This small molecule binds to this protein.
Small molecule (SMILES): Nc1nc2c(ncn2[C@@H]2O[C@H](CO[P](=O)(O)O[P](=O)(O)OP(O)(O)=S)[C@@H](O)[C@H]2O)c(=O)[nH]1

Sequence of chain 1.D:
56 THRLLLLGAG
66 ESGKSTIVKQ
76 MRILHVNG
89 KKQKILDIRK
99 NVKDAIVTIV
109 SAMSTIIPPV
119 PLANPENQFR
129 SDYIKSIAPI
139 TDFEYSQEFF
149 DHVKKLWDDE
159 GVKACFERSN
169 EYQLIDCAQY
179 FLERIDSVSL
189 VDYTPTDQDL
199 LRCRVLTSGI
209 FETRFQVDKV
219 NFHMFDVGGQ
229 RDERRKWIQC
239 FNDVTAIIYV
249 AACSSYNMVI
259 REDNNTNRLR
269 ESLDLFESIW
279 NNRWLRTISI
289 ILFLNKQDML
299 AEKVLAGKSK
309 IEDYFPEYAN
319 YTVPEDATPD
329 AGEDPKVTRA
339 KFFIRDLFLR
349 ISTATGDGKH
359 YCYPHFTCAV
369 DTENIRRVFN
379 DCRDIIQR

Binding-site contacts:
Ligand atom O3' contacts residue ARG202 of chain 1.D at 3.4 Å.
Ligand atom C4 contacts residue VAL368 of chain 1.D at 3.5 Å (hydrophobic).
Ligand atom O6 contacts residue CYS366 of chain 1.D at 3.5 Å.
Ligand atom O3' contacts residue ARG200 of chain 1.D at 3.0 Å (salt-bridge).
Ligand atom PG contacts residue MG1 of chain 1.P at 3.2 Å.
Ligand atom N7 contacts residue ALA367 of chain 1.D at 3.6 Å.
Ligand atom O1A contacts residue GLY68 of chain 1.D at 3.4 Å.
Ligand atom O1A contacts residue THR71 of chain 1.D at 2.8 Å (h-bond).
Ligand atom S1G contacts residue LEU204 of chain 1.D at 3.6 Å.
Ligand atom O3A contacts residue GLU66 of chain 1.D at 3.5 Å.
Ligand atom C6 contacts residue ASP296 of chain 1.D at 3.5 Å.
Ligand atom O6 contacts residue ASP296 of chain 1.D at 3.5 Å (salt-bridge).
Ligand atom PB contacts residue GLY68 of chain 1.D at 3.6 Å.
Ligand atom O6 contacts residue ALA367 of chain 1.D at 3.1 Å (h-bond).
Ligand atom O3G contacts residue GLY227 of chain 1.D at 2.8 Å (h-bond).
Ligand atom O2B contacts residue SER70 of chain 1.D at 2.8 Å (h-bond).
Ligand atom PB contacts residue MG1 of chain 1.P at 3.3 Å.
Ligand atom O1B contacts residue LYS69 of chain 1.D at 3.0 Å (salt-bridge).
Ligand atom O3B contacts residue GLU66 of chain 1.D at 2.9 Å (salt-bridge).
Ligand atom O2' contacts residue ARG200 of chain 1.D at 3.2 Å.
Ligand atom N1 contacts residue VAL368 of chain 1.D at 3.5 Å.
Ligand atom N7 contacts residue ASN293 of chain 1.D at 3.2 Å (h-bond).
Ligand atom O2B contacts residue MG1 of chain 1.P at 2.2 Å.
Ligand atom O2G contacts residue THR205 of chain 1.D at 2.8 Å (h-bond).
Ligand atom N2 contacts residue ASP296 of chain 1.D at 2.9 Å (salt-bridge).
Ligand atom O1B contacts residue SER67 of chain 1.D at 3.1 Å (h-bond).
Ligand atom N1 contacts residue ASP296 of chain 1.D at 2.7 Å (salt-bridge).
Ligand atom O2' contacts residue LEU199 of chain 1.D at 3.3 Å (h-bond).
Ligand atom O2G contacts residue MG1 of chain 1.P at 2.1 Å.
Ligand atom O6 contacts residue LYS294 of chain 1.D at 3.4 Å.
Ligand atom C5 contacts residue VAL368 of chain 1.D at 3.6 Å (hydrophobic).
Ligand atom O3A contacts residue SER67 of chain 1.D at 3.6 Å (h-bond).
Ligand atom O3G contacts residue LYS69 of chain 1.D at 2.9 Å (salt-bridge).
Ligand atom S1G contacts residue GLU66 of chain 1.D at 3.6 Å (salt-bridge).
Ligand atom O3G contacts residue MG1 of chain 1.P at 3.6 Å.
Ligand atom O1B contacts residue GLY68 of chain 1.D at 3.0 Å (h-bond).
Ligand atom O3A contacts residue GLY68 of chain 1.D at 2.9 Å (h-bond).
Ligand atom N2 contacts residue MET297 of chain 1.D at 3.4 Å.
Ligand atom O1A contacts residue SER70 of chain 1.D at 3.5 Å (h-bond).
Ligand atom C2 contacts residue ASP296 of chain 1.D at 3.4 Å.